A small-molecule ligand and the protein it binds are described below.
Small molecule (SMILES): Nc1ncnc2c1ncn2[C@@H]1O[C@H](CO[P](=O)(O)O[P](=O)(O)NP(=O)(O)O)[C@@H](O)[C@H]1O

Binding-site contacts:
Ligand atom C6 contacts residue PRO32 of chain 1.N at 3.6 Å (hydrophobic).
Ligand atom O1A contacts residue THR29 of chain 1.N at 3.6 Å (h-bond).
Ligand atom O1B contacts residue ASP86 of chain 1.N at 3.0 Å (salt-bridge).
Ligand atom O1B contacts residue MG1 of chain 1.RA at 2.2 Å.
Ligand atom O1A contacts residue K1 of chain 1.SA at 3.0 Å.
Ligand atom O1B contacts residue GLY87 of chain 1.N at 3.3 Å (h-bond).
Ligand atom O2B contacts residue THR88 of chain 1.N at 3.6 Å (h-bond).
Ligand atom N1 contacts residue ALA483 of chain 1.N at 3.0 Å (h-bond).
Ligand atom N1 contacts residue ASP482 of chain 1.N at 3.2 Å (salt-bridge).
Ligand atom O2B contacts residue GLY87 of chain 1.N at 3.3 Å.
Ligand atom C5 contacts residue ILE496 of chain 1.N at 3.6 Å (hydrophobic).
Ligand atom O2B contacts residue THR90 of chain 1.N at 2.8 Å (h-bond).
Ligand atom O5' contacts residue GLY31 of chain 1.N at 3.4 Å (h-bond).
Ligand atom O2' contacts residue ASP498 of chain 1.N at 2.5 Å (salt-bridge).
Ligand atom N6 contacts residue ASP482 of chain 1.N at 3.0 Å (salt-bridge).
Ligand atom O3G contacts residue VAL53 of chain 1.N at 3.2 Å.
Ligand atom O2' contacts residue GLY414 of chain 1.N at 2.7 Å (h-bond).
Ligand atom PG contacts residue MG1 of chain 1.RA at 3.4 Å.
Ligand atom O3' contacts residue ASP498 of chain 1.N at 3.3 Å (salt-bridge).
Ligand atom C5 contacts residue PRO32 of chain 1.N at 3.6 Å (hydrophobic).
Ligand atom O2B contacts residue THR89 of chain 1.N at 3.2 Å (h-bond).
Ligand atom C2' contacts residue ASP498 of chain 1.N at 3.4 Å.
Ligand atom PB contacts residue MG1 of chain 1.RA at 3.4 Å.
Ligand atom C2 contacts residue ALA483 of chain 1.N at 3.4 Å (hydrophobic).
Ligand atom O1G contacts residue ASP86 of chain 1.N at 2.8 Å (salt-bridge).
Ligand atom N3 contacts residue GLY414 of chain 1.N at 3.3 Å.
Ligand atom O2G contacts residue ASP86 of chain 1.N at 3.5 Å (salt-bridge).
Ligand atom N3B contacts residue THR89 of chain 1.N at 3.1 Å (h-bond).
Ligand atom O3A contacts residue LEU30 of chain 1.N at 3.4 Å.
Ligand atom C6 contacts residue ASP482 of chain 1.N at 3.5 Å.
Ligand atom O1A contacts residue GLY31 of chain 1.N at 3.6 Å (h-bond).
Ligand atom O2G contacts residue THR88 of chain 1.N at 3.3 Å (h-bond).
Ligand atom PA contacts residue MG1 of chain 1.RA at 3.4 Å.
Ligand atom O3G contacts residue THR89 of chain 1.N at 3.6 Å.
Ligand atom O1G contacts residue MG1 of chain 1.RA at 2.1 Å.
Ligand atom C3' contacts residue ASP498 of chain 1.N at 3.4 Å.
Ligand atom O3G contacts residue ASP51 of chain 1.N at 2.8 Å (salt-bridge).
Ligand atom O2' contacts residue GLY413 of chain 1.N at 3.4 Å.
Ligand atom O2G contacts residue VAL53 of chain 1.N at 3.4 Å.
Ligand atom O2A contacts residue MG1 of chain 1.RA at 2.1 Å.

Sequence of chain 1.N:
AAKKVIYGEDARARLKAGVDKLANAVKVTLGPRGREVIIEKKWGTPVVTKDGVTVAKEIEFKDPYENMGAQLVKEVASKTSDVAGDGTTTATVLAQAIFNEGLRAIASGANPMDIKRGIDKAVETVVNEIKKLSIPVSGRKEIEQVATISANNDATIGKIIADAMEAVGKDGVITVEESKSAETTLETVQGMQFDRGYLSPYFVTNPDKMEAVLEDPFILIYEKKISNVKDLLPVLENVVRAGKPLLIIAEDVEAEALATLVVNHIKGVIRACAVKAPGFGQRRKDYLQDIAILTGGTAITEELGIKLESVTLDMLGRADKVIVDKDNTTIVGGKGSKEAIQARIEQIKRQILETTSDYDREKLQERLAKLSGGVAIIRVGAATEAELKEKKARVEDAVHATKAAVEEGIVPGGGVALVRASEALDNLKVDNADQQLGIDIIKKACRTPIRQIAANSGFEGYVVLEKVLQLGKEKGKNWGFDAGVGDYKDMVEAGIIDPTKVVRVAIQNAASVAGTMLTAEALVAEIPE